Binding-site contacts:
Ligand atom C23 contacts residue SER133 of chain 1.A at 3.0 Å.
Ligand atom O21 contacts residue GLN89 of chain 1.A at 3.2 Å (h-bond).
Ligand atom F13 contacts residue THR199 of chain 1.A at 3.3 Å.
Ligand atom N10 contacts residue HIS91 of chain 1.A at 3.3 Å (h-bond).
Ligand atom O9 contacts residue VAL119 of chain 1.A at 3.7 Å.
Ligand atom N10 contacts residue ZN1 of chain 1.E at 1.9 Å.
Ligand atom C14 contacts residue LEU197 of chain 1.A at 3.5 Å (hydrophobic).
Ligand atom C2 contacts residue THR199 of chain 1.A at 3.1 Å.
Ligand atom C4 contacts residue HIS91 of chain 1.A at 3.2 Å.
Ligand atom F12 contacts residue HIS93 of chain 1.A at 3.2 Å.
Ligand atom C5 contacts residue HIS91 of chain 1.A at 3.7 Å.
Ligand atom C2 contacts residue HIS91 of chain 1.A at 3.8 Å.
Ligand atom C26 contacts residue SER133 of chain 1.A at 3.4 Å.
Ligand atom S7 contacts residue ZN1 of chain 1.E at 3.1 Å.
Ligand atom C18 contacts residue GLN89 of chain 1.A at 3.2 Å.
Ligand atom C3 contacts residue THR199 of chain 1.A at 3.0 Å.
Ligand atom F12 contacts residue THR199 of chain 1.A at 3.2 Å.
Ligand atom C22 contacts residue VAL119 of chain 1.A at 3.5 Å (hydrophobic).
Ligand atom O9 contacts residue HIS91 of chain 1.A at 3.3 Å.
Ligand atom F12 contacts residue THR198 of chain 1.A at 3.6 Å.
Ligand atom F20 contacts residue VAL119 of chain 1.A at 3.5 Å.
Ligand atom N10 contacts residue GLU104 of chain 1.A at 3.8 Å.
Ligand atom C28 contacts residue LEU197 of chain 1.A at 3.6 Å (hydrophobic).
Ligand atom F12 contacts residue HIS91 of chain 1.A at 3.1 Å.
Ligand atom C22 contacts residue SER133 of chain 1.A at 3.7 Å.
Ligand atom C1 contacts residue THR199 of chain 1.A at 3.8 Å.
Ligand atom N10 contacts residue HIS93 of chain 1.A at 3.4 Å (h-bond).
Ligand atom F20 contacts residue LEU197 of chain 1.A at 3.1 Å.
Ligand atom N10 contacts residue HIS117 of chain 1.A at 2.9 Å (h-bond).
Ligand atom O21 contacts residue LYS69 of chain 1.A at 2.9 Å (salt-bridge).
Ligand atom O8 contacts residue LEU197 of chain 1.A at 3.3 Å.
Ligand atom O16 contacts residue ASN64 of chain 1.A at 2.9 Å (h-bond).
Ligand atom S7 contacts residue HIS91 of chain 1.A at 3.6 Å.
Ligand atom C4 contacts residue THR199 of chain 1.A at 3.5 Å.
Ligand atom F12 contacts residue ZN1 of chain 1.E at 3.0 Å.
Ligand atom C3 contacts residue HIS91 of chain 1.A at 3.2 Å.
Ligand atom O8 contacts residue THR198 of chain 1.A at 3.0 Å (h-bond).
Ligand atom O9 contacts residue ZN1 of chain 1.E at 3.3 Å.
Ligand atom C3 contacts residue ZN1 of chain 1.E at 3.7 Å.
Ligand atom N10 contacts residue THR198 of chain 1.A at 2.8 Å (h-bond).

This protein binds this small molecule.
Small molecule (SMILES): NS(=O)(=O)c1c(F)c(F)c(S(=O)(=O)CCO)c(NC2CCCCCCC2)c1F

Sequence of chain 1.A:
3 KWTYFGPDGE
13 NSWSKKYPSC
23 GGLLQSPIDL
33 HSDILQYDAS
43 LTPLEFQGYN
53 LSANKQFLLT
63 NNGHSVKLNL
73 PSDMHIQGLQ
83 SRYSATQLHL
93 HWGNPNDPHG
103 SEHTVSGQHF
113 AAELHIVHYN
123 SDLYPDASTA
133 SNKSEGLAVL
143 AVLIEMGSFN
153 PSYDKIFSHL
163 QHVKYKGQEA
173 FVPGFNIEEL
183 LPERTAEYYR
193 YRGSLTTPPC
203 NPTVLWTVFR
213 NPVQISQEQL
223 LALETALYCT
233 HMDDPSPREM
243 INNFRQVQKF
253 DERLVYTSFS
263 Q